Binding-site contacts:
Ligand atom C7 contacts residue SER101 of chain 1.D at 4.3 Å.
Ligand atom N2 contacts residue LYS98 of chain 1.D at 3.7 Å.
Ligand atom C7 contacts residue PHE100 of chain 1.D at 4.0 Å (hydrophobic).
Ligand atom C1 contacts residue ASN99 of chain 1.D at 1.4 Å.
Ligand atom O6 contacts residue NAG2 of chain 1.L at 3.5 Å (h-bond).
Ligand atom C8 contacts residue LYS98 of chain 1.D at 4.2 Å.
Ligand atom C8 contacts residue ASN99 of chain 1.D at 3.5 Å.
Ligand atom C1 contacts residue LYS98 of chain 1.D at 4.1 Å.
Ligand atom C3 contacts residue ASN99 of chain 1.D at 3.8 Å.
Ligand atom O7 contacts residue SER101 of chain 1.D at 3.1 Å (h-bond).
Ligand atom C2 contacts residue ASN99 of chain 1.D at 2.4 Å.
Ligand atom N2 contacts residue ASN99 of chain 1.D at 3.0 Å (h-bond).
Ligand atom C7 contacts residue LYS98 of chain 1.D at 4.4 Å.
Ligand atom C8 contacts residue PHE100 of chain 1.D at 4.0 Å (hydrophobic).
Ligand atom O7 contacts residue ASN99 of chain 1.D at 4.1 Å.
Ligand atom C5 contacts residue ASN99 of chain 1.D at 3.6 Å.
Ligand atom O7 contacts residue PHE100 of chain 1.D at 3.9 Å.
Ligand atom C7 contacts residue ASN99 of chain 1.D at 3.5 Å.
Ligand atom O5 contacts residue ASN99 of chain 1.D at 2.3 Å (h-bond).
Ligand atom C4 contacts residue ASN99 of chain 1.D at 4.1 Å.

Sequence of chain 1.D:
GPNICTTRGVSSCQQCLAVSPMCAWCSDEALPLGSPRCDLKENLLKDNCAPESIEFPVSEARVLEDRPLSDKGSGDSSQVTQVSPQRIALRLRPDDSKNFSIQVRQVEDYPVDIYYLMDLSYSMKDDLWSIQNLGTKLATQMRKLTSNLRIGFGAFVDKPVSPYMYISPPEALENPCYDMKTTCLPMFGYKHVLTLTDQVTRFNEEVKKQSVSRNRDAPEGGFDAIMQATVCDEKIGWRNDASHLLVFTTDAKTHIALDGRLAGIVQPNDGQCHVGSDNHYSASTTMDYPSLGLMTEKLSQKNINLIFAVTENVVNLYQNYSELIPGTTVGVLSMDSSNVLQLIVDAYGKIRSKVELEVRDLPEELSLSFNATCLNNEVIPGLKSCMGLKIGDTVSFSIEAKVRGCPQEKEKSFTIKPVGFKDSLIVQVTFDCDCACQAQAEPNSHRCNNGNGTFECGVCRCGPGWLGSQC

The small molecule below binds the protein below.
Small molecule (SMILES): CC(=O)N[C@@H]1[C@@H](O)[C@H](O)[C@@H](CO)O[C@H]1O